Sequence of chain 1.A:
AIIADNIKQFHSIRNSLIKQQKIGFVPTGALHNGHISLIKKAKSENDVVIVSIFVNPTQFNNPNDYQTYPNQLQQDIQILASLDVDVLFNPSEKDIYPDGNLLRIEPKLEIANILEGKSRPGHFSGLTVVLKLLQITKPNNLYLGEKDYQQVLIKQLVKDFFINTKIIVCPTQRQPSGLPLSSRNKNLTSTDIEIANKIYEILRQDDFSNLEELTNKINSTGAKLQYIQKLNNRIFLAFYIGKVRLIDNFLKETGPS

This small molecule binds to this protein.
Small molecule (SMILES): NCCC(=O)O

Binding-site contacts:
Ligand atom OXT contacts residue ARG190 of chain 1.A at 3.9 Å.
Ligand atom OXT contacts residue PHE64 of chain 1.A at 4.2 Å.
Ligand atom OXT contacts residue GLN63 of chain 1.A at 3.2 Å (h-bond).
Ligand atom CB contacts residue ASP153 of chain 1.A at 3.9 Å.
Ligand atom CB contacts residue ANP1 of chain 1.C at 2.8 Å.
Ligand atom CA contacts residue MSE32 of chain 1.A at 4.3 Å.
Ligand atom O contacts residue ARG190 of chain 1.A at 3.0 Å (salt-bridge).
Ligand atom CB contacts residue GLN156 of chain 1.A at 4.2 Å.
Ligand atom O contacts residue ANP1 of chain 1.C at 2.4 Å (h-bond).
Ligand atom C contacts residue ARG124 of chain 1.A at 3.5 Å.
Ligand atom CA contacts residue PRO1 of chain 1.D at 3.9 Å (hydrophobic).
Ligand atom N contacts residue ASP153 of chain 1.A at 3.3 Å (salt-bridge).
Ligand atom OXT contacts residue ANP1 of chain 1.C at 3.8 Å.
Ligand atom CA contacts residue HIS127 of chain 1.A at 3.9 Å.
Ligand atom N contacts residue GLN156 of chain 1.A at 3.8 Å.
Ligand atom O contacts residue HIS127 of chain 1.A at 4.1 Å.
Ligand atom N contacts residue HIS127 of chain 1.A at 3.9 Å.
Ligand atom CA contacts residue ANP1 of chain 1.C at 2.9 Å.
Ligand atom OXT contacts residue MSE32 of chain 1.A at 3.5 Å.
Ligand atom N contacts residue ANP1 of chain 1.C at 3.8 Å.
Ligand atom C contacts residue GLN63 of chain 1.A at 3.7 Å.
Ligand atom CB contacts residue HIS127 of chain 1.A at 4.5 Å.
Ligand atom CA contacts residue GLN63 of chain 1.A at 3.3 Å.
Ligand atom C contacts residue ARG190 of chain 1.A at 4.1 Å.
Ligand atom C contacts residue MSE32 of chain 1.A at 3.9 Å.
Ligand atom O contacts residue ARG124 of chain 1.A at 2.9 Å (salt-bridge).
Ligand atom O contacts residue MSE32 of chain 1.A at 4.4 Å.
Ligand atom CB contacts residue PRO1 of chain 1.D at 3.8 Å (hydrophobic).
Ligand atom C contacts residue HIS127 of chain 1.A at 3.7 Å.
Ligand atom C contacts residue ANP1 of chain 1.C at 2.8 Å.
Ligand atom OXT contacts residue ARG124 of chain 1.A at 3.5 Å (salt-bridge).
Ligand atom OXT contacts residue HIS127 of chain 1.A at 3.7 Å.